Binding-site contacts:
Ligand atom OAD contacts residue ILE113 of chain 19.A at 3.1 Å (h-bond).
Ligand atom OAW contacts residue ILE111 of chain 19.A at 3.2 Å.
Ligand atom CAA contacts residue TYR153 of chain 19.A at 3.9 Å (hydrophobic).
Ligand atom CAM contacts residue PHE155 of chain 19.A at 3.8 Å (hydrophobic).
Ligand atom OAW contacts residue MET195 of chain 19.A at 3.5 Å.
Ligand atom CAI contacts residue PHE155 of chain 19.A at 3.1 Å (hydrophobic).
Ligand atom CAF contacts residue ASN228 of chain 19.A at 3.8 Å.
Ligand atom CAN contacts residue PHE135 of chain 19.A at 3.4 Å (hydrophobic).
Ligand atom CAK contacts residue PHE155 of chain 19.A at 2.9 Å (hydrophobic).
Ligand atom CAY contacts residue THR114 of chain 19.A at 3.8 Å.
Ligand atom CAH contacts residue VAL192 of chain 19.A at 3.5 Å (hydrophobic).
Ligand atom CAQ contacts residue ILE113 of chain 19.A at 3.9 Å (hydrophobic).
Ligand atom NAT contacts residue PHE155 of chain 19.A at 3.6 Å.
Ligand atom CAA contacts residue VAL179 of chain 19.A at 3.1 Å (hydrophobic).
Ligand atom CAR contacts residue ASN228 of chain 19.A at 3.7 Å.
Ligand atom OAV contacts residue VAL190 of chain 19.A at 3.9 Å.
Ligand atom CBA contacts residue ILE111 of chain 19.A at 3.7 Å (hydrophobic).
Ligand atom CAZ contacts residue VAL192 of chain 19.A at 3.6 Å (hydrophobic).
Ligand atom CAA contacts residue PRO177 of chain 19.A at 3.5 Å (hydrophobic).
Ligand atom CAR contacts residue TYR201 of chain 19.A at 3.2 Å (hydrophobic).
Ligand atom CAM contacts residue PRO177 of chain 19.A at 3.6 Å (hydrophobic).
Ligand atom NAC contacts residue THR114 of chain 19.A at 3.1 Å (h-bond).
Ligand atom CAA contacts residue SER178 of chain 19.A at 3.5 Å.
Ligand atom CAG contacts residue ASN228 of chain 19.A at 3.3 Å.
Ligand atom NBE contacts residue TRP203 of chain 19.A at 3.8 Å.
Ligand atom CAB contacts residue PHE135 of chain 19.A at 3.8 Å (hydrophobic).
Ligand atom CAE contacts residue PHE137 of chain 19.A at 3.9 Å (hydrophobic).
Ligand atom CAS contacts residue ASN228 of chain 19.A at 3.8 Å.
Ligand atom CAS contacts residue TYR201 of chain 19.A at 3.7 Å (hydrophobic).
Ligand atom CAJ contacts residue PHE135 of chain 19.A at 3.1 Å (hydrophobic).
Ligand atom CBB contacts residue ASN228 of chain 19.A at 3.7 Å.
Ligand atom CAL contacts residue THR114 of chain 19.A at 3.8 Å.
Ligand atom CAF contacts residue GLN202 of chain 19.A at 3.5 Å.
Ligand atom CAG contacts residue GLN202 of chain 19.A at 3.5 Å.
Ligand atom CAF contacts residue TRP203 of chain 19.A at 3.7 Å (hydrophobic).
Ligand atom CAJ contacts residue VAL192 of chain 19.A at 3.7 Å (hydrophobic).
Ligand atom NAC contacts residue ALA275 of chain 19.A at 3.5 Å.
Ligand atom OAD contacts residue ASP112 of chain 19.A at 3.4 Å.
Ligand atom CAH contacts residue PHE135 of chain 19.A at 3.4 Å (hydrophobic).
Ligand atom CAB contacts residue PHE131 of chain 19.A at 3.8 Å (hydrophobic).

Sequence of chain 20.C:
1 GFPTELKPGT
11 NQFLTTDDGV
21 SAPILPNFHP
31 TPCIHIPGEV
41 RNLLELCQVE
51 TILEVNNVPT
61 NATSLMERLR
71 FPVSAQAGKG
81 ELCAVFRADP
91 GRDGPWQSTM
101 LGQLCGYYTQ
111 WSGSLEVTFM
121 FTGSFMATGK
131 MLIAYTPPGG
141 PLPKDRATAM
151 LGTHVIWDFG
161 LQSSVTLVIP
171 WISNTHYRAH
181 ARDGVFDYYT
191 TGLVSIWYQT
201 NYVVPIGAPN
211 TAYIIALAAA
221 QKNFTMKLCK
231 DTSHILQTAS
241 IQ

Sequence of chain 19.C:
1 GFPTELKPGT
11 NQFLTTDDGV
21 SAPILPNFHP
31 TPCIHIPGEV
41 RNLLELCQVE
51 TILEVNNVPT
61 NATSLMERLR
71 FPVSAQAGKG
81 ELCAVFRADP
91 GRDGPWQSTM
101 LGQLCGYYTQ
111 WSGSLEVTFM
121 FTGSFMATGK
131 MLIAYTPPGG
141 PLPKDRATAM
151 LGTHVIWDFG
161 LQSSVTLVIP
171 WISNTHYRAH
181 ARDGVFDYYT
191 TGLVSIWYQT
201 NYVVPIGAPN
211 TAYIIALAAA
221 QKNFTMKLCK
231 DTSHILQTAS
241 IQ

A small-molecule ligand and the protein it binds are described below.
Small molecule (SMILES): CCO/N=C/c1ccc(OCC[C@@H](C)CCN2CCN(c3ccnc(N)c3)C2=O)cc1

Sequence of chain 19.A:
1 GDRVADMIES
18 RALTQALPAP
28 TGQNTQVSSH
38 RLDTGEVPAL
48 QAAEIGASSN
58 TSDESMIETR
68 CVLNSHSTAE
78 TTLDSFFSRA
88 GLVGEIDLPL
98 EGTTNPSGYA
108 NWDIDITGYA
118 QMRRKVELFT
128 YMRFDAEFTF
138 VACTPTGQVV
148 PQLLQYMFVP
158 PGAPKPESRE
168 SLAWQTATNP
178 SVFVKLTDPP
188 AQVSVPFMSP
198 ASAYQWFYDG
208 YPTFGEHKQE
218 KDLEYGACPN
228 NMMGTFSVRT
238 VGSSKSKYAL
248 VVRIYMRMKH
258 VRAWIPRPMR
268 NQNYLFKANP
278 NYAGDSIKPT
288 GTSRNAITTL